Sequence of chain 1.C:
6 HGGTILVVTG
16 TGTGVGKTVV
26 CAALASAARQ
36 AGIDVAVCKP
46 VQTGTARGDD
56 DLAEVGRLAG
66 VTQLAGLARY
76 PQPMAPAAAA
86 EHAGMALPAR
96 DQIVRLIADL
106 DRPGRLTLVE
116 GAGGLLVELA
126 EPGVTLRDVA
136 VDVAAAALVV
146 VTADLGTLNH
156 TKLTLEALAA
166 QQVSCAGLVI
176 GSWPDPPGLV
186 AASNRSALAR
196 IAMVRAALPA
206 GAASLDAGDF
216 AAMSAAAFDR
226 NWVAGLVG

Sequence of chain 1.D:
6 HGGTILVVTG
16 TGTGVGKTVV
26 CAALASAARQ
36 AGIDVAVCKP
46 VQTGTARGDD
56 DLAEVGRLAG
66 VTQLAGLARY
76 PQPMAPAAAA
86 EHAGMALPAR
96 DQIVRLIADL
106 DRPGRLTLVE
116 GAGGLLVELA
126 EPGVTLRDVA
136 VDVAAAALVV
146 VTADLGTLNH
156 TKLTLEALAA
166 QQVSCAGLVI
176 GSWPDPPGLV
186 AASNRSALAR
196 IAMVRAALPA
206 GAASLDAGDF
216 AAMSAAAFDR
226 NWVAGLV

Binding-site contacts:
Ligand atom C18 contacts residue GLY151 of chain 1.D at 3.1 Å.
Ligand atom C13 contacts residue PRO78 of chain 1.C at 3.4 Å (hydrophobic).
Ligand atom O15 contacts residue GLY118 of chain 1.C at 3.2 Å (h-bond).
Ligand atom C09 contacts residue L1V1 of chain 1.K at 0.2 Å.
Ligand atom C03 contacts residue L1V1 of chain 1.K at 0.3 Å.
Ligand atom O15 contacts residue SO41 of chain 1.M at 3.0 Å (h-bond).
Ligand atom C14 contacts residue L1V1 of chain 1.K at 1.3 Å.
Ligand atom O16 contacts residue GLY118 of chain 1.C at 3.3 Å (h-bond).
Ligand atom C04 contacts residue THR18 of chain 1.C at 3.3 Å.
Ligand atom C18 contacts residue L1V1 of chain 1.K at 0.1 Å.
Ligand atom O15 contacts residue LYS22 of chain 1.C at 3.3 Å (salt-bridge).
Ligand atom C12 contacts residue PRO78 of chain 1.C at 3.3 Å (hydrophobic).
Ligand atom C05 contacts residue L1V1 of chain 1.K at 0.4 Å.
Ligand atom O15 contacts residue L1V1 of chain 1.K at 0.4 Å (h-bond).
Ligand atom C01 contacts residue L1V1 of chain 1.K at 0.1 Å.
Ligand atom O17 contacts residue L1V1 of chain 1.K at 0.5 Å (h-bond).
Ligand atom C10 contacts residue L1V1 of chain 1.K at 1.0 Å.
Ligand atom C08 contacts residue L1V1 of chain 1.K at 0.8 Å.
Ligand atom O19 contacts residue L1V1 of chain 1.K at 0.2 Å (h-bond).
Ligand atom C04 contacts residue L1V1 of chain 1.K at 0.4 Å.
Ligand atom O17 contacts residue GLY118 of chain 1.C at 3.1 Å (h-bond).
Ligand atom C07 contacts residue L1V1 of chain 1.K at 0.5 Å.
Ligand atom C11 contacts residue THR18 of chain 1.C at 3.1 Å.
Ligand atom C03 contacts residue GLY151 of chain 1.D at 3.2 Å.
Ligand atom O16 contacts residue L1V1 of chain 1.K at 0.9 Å (h-bond).
Ligand atom O20 contacts residue L1V1 of chain 1.K at 0.2 Å (h-bond).
Ligand atom O17 contacts residue LYS22 of chain 1.C at 3.4 Å.
Ligand atom C14 contacts residue ARG52 of chain 1.C at 3.1 Å.
Ligand atom C13 contacts residue L1V1 of chain 1.K at 0.4 Å.
Ligand atom O20 contacts residue THR152 of chain 1.D at 3.1 Å (h-bond).
Ligand atom O15 contacts residue THR18 of chain 1.C at 2.5 Å (h-bond).
Ligand atom O19 contacts residue ASN154 of chain 1.D at 3.0 Å (h-bond).
Ligand atom C06 contacts residue L1V1 of chain 1.K at 0.3 Å.
Ligand atom C09 contacts residue SO41 of chain 1.M at 3.2 Å.
Ligand atom C11 contacts residue L1V1 of chain 1.K at 0.7 Å.
Ligand atom O20 contacts residue GLY151 of chain 1.D at 2.5 Å (h-bond).
Ligand atom C02 contacts residue L1V1 of chain 1.K at 0.1 Å.
Ligand atom C03 contacts residue LEU150 of chain 1.D at 3.4 Å (hydrophobic).
Ligand atom O19 contacts residue LEU153 of chain 1.D at 3.3 Å (h-bond).
Ligand atom C12 contacts residue L1V1 of chain 1.K at 0.7 Å.

A protein and the small-molecule ligand that binds it are described below.
Small molecule (SMILES): O=C(O)C[C@H]1CCC[C@@H]1C(=O)c1ccc(C(=O)O)cc1